This small molecule binds to this protein.
Small molecule (SMILES): CC(=O)N[C@H]1[C@H](O[C@H]2[C@H](O)[C@@H](NC(C)=O)CO[C@@H]2CO)O[C@H](CO)[C@@H](O[C@@H]2O[C@H](CO)[C@@H](O)[C@H](O)[C@@H]2O)[C@@H]1O

Binding-site contacts:
Ligand atom C1 contacts residue GLU150 of chain 1.J at 4.3 Å.
Ligand atom C2 contacts residue ASN154 of chain 1.J at 2.2 Å.
Ligand atom O5 contacts residue GLU150 of chain 1.J at 3.8 Å.
Ligand atom N2 contacts residue THR156 of chain 1.J at 4.3 Å.
Ligand atom C6 contacts residue ALA147 of chain 1.J at 3.9 Å (hydrophobic).
Ligand atom N2 contacts residue ASN154 of chain 1.J at 2.9 Å (h-bond).
Ligand atom O5 contacts residue ASN154 of chain 1.J at 2.4 Å (h-bond).
Ligand atom O6 contacts residue GLU150 of chain 1.J at 3.9 Å.
Ligand atom C6 contacts residue GLU150 of chain 1.J at 4.3 Å.
Ligand atom O7 contacts residue ASN154 of chain 1.J at 3.1 Å (h-bond).
Ligand atom C5 contacts residue ASN154 of chain 1.J at 3.6 Å.
Ligand atom C1 contacts residue ASN154 of chain 1.J at 1.4 Å.
Ligand atom C1 contacts residue THR156 of chain 1.J at 3.5 Å.
Ligand atom C3 contacts residue ASN154 of chain 1.J at 3.6 Å.
Ligand atom O5 contacts residue THR156 of chain 1.J at 4.2 Å.
Ligand atom C4 contacts residue ASN154 of chain 1.J at 4.1 Å.
Ligand atom O5 contacts residue SER151 of chain 1.J at 4.1 Å.
Ligand atom C7 contacts residue ASN154 of chain 1.J at 2.9 Å.
Ligand atom C8 contacts residue ASN154 of chain 1.J at 3.4 Å.
Ligand atom C2 contacts residue THR156 of chain 1.J at 4.5 Å.
Ligand atom O3 contacts residue ASN154 of chain 1.J at 4.5 Å.

Sequence of chain 1.J:
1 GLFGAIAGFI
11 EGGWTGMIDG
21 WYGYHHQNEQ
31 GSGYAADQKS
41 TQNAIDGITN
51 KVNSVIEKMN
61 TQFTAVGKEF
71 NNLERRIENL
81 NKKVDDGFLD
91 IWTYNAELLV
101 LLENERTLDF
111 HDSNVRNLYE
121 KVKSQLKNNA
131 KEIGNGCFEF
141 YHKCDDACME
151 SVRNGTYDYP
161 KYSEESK